Sequence of chain 1.B:
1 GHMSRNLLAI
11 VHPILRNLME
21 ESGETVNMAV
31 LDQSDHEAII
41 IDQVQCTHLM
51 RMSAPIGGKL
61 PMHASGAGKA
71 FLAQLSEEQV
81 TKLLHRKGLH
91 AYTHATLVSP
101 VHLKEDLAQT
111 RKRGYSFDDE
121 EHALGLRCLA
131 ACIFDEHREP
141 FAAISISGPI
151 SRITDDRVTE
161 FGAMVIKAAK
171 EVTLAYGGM

A small-molecule ligand and the protein it binds are described below.
Small molecule (SMILES): CC(=O)C(=O)O

Binding-site contacts:
Ligand atom OXT contacts residue ASN27 of chain 1.B at 3.9 Å.
Ligand atom O3 contacts residue CYS128 of chain 1.B at 2.8 Å (h-bond).
Ligand atom CB contacts residue SER65 of chain 1.B at 4.4 Å.
Ligand atom C contacts residue SER145 of chain 1.B at 3.6 Å.
Ligand atom C contacts residue SER65 of chain 1.B at 4.3 Å.
Ligand atom O contacts residue CYS128 of chain 1.B at 3.5 Å.
Ligand atom CB contacts residue LEU126 of chain 1.B at 3.9 Å (hydrophobic).
Ligand atom OXT contacts residue MET52 of chain 1.B at 4.2 Å.
Ligand atom O3 contacts residue GLY66 of chain 1.B at 2.8 Å (h-bond).
Ligand atom C contacts residue CYS128 of chain 1.B at 2.8 Å (hydrophobic).
Ligand atom CA contacts residue CYS128 of chain 1.B at 2.0 Å (hydrophobic).
Ligand atom C contacts residue ALA67 of chain 1.B at 4.1 Å (hydrophobic).
Ligand atom CB contacts residue MET52 of chain 1.B at 4.2 Å (hydrophobic).
Ligand atom CB contacts residue LEU60 of chain 1.B at 4.1 Å (hydrophobic).
Ligand atom O3 contacts residue SER65 of chain 1.B at 3.2 Å.
Ligand atom OXT contacts residue SER145 of chain 1.B at 2.7 Å (h-bond).
Ligand atom C contacts residue GLY66 of chain 1.B at 3.7 Å.
Ligand atom CB contacts residue CYS128 of chain 1.B at 2.7 Å (hydrophobic).
Ligand atom O3 contacts residue ASP118 of chain 1.B at 2.5 Å (salt-bridge).
Ligand atom CB contacts residue SER147 of chain 1.B at 4.3 Å.
Ligand atom O contacts residue ALA67 of chain 1.B at 2.8 Å (h-bond).
Ligand atom CA contacts residue SER65 of chain 1.B at 4.1 Å.
Ligand atom OXT contacts residue LEU60 of chain 1.B at 4.0 Å.
Ligand atom OXT contacts residue CYS128 of chain 1.B at 3.1 Å (h-bond).
Ligand atom OXT contacts residue SER147 of chain 1.B at 2.7 Å (h-bond).
Ligand atom CB contacts residue ASP118 of chain 1.B at 3.9 Å.
Ligand atom O contacts residue GLY66 of chain 1.B at 2.9 Å (h-bond).
Ligand atom CA contacts residue GLY66 of chain 1.B at 3.8 Å.
Ligand atom CA contacts residue ASP118 of chain 1.B at 3.5 Å.
Ligand atom C contacts residue SER147 of chain 1.B at 3.7 Å.
Ligand atom CA contacts residue SER147 of chain 1.B at 4.2 Å.
Ligand atom O contacts residue SER65 of chain 1.B at 3.8 Å.
Ligand atom C contacts residue LEU60 of chain 1.B at 4.1 Å (hydrophobic).
Ligand atom O contacts residue LEU60 of chain 1.B at 4.1 Å.
Ligand atom O contacts residue SER145 of chain 1.B at 3.7 Å.